Binding-site contacts:
Ligand atom C7 contacts residue ASN355 of chain 1.I at 4.0 Å.
Ligand atom O3 contacts residue NAG2 of chain 1.UA at 3.4 Å (h-bond).
Ligand atom C8 contacts residue NAG1 of chain 1.UB at 3.3 Å.
Ligand atom C5 contacts residue NAG2 of chain 1.UA at 4.4 Å.
Ligand atom N2 contacts residue ASN355 of chain 1.I at 3.0 Å (h-bond).
Ligand atom C7 contacts residue NAG1 of chain 1.UB at 4.0 Å.
Ligand atom O4 contacts residue NAG2 of chain 1.UA at 4.5 Å.
Ligand atom C7 contacts residue NAG2 of chain 1.UA at 3.9 Å.
Ligand atom C4 contacts residue ASN355 of chain 1.I at 4.2 Å.
Ligand atom O5 contacts residue ASN355 of chain 1.I at 2.3 Å (h-bond).
Ligand atom N2 contacts residue NAG1 of chain 1.UA at 3.1 Å (h-bond).
Ligand atom O6 contacts residue BMA3 of chain 1.UA at 4.4 Å.
Ligand atom C5 contacts residue NAG1 of chain 1.UB at 4.2 Å.
Ligand atom C5 contacts residue SER357 of chain 1.I at 4.1 Å.
Ligand atom C8 contacts residue NAG1 of chain 1.UA at 3.4 Å.
Ligand atom C7 contacts residue NAG1 of chain 1.UA at 3.7 Å.
Ligand atom C2 contacts residue SER357 of chain 1.I at 4.4 Å.
Ligand atom O7 contacts residue NAG2 of chain 1.UA at 3.8 Å.
Ligand atom C1 contacts residue ASN355 of chain 1.I at 1.4 Å.
Ligand atom C1 contacts residue SER357 of chain 1.I at 3.4 Å.
Ligand atom C6 contacts residue NAG1 of chain 1.UB at 3.6 Å.
Ligand atom C2 contacts residue ASN355 of chain 1.I at 2.5 Å.
Ligand atom C4 contacts residue NAG1 of chain 1.UA at 4.5 Å.
Ligand atom O5 contacts residue NAG2 of chain 1.UA at 4.3 Å.
Ligand atom C3 contacts residue ASN355 of chain 1.I at 3.8 Å.
Ligand atom C2 contacts residue NAG1 of chain 1.UA at 3.8 Å.
Ligand atom C4 contacts residue NAG2 of chain 1.UA at 4.2 Å.
Ligand atom C5 contacts residue ASN355 of chain 1.I at 3.6 Å.
Ligand atom C1 contacts residue NAG1 of chain 1.UA at 4.2 Å.
Ligand atom O6 contacts residue ASN355 of chain 1.I at 4.3 Å.
Ligand atom C6 contacts residue NAG2 of chain 1.UA at 3.3 Å.
Ligand atom O6 contacts residue NAG2 of chain 1.UA at 3.3 Å (h-bond).
Ligand atom O3 contacts residue NAG1 of chain 1.UA at 4.4 Å.
Ligand atom C6 contacts residue BMA3 of chain 1.UA at 4.1 Å.
Ligand atom O5 contacts residue SER357 of chain 1.I at 3.9 Å.
Ligand atom C8 contacts residue NAG2 of chain 1.UA at 4.1 Å.
Ligand atom O6 contacts residue NAG1 of chain 1.UB at 3.9 Å.
Ligand atom O7 contacts residue NAG1 of chain 1.UB at 4.2 Å.
Ligand atom O4 contacts residue NAG1 of chain 1.UA at 3.5 Å (h-bond).
Ligand atom O7 contacts residue NAG1 of chain 1.UA at 3.1 Å (h-bond).

Sequence of chain 1.I:
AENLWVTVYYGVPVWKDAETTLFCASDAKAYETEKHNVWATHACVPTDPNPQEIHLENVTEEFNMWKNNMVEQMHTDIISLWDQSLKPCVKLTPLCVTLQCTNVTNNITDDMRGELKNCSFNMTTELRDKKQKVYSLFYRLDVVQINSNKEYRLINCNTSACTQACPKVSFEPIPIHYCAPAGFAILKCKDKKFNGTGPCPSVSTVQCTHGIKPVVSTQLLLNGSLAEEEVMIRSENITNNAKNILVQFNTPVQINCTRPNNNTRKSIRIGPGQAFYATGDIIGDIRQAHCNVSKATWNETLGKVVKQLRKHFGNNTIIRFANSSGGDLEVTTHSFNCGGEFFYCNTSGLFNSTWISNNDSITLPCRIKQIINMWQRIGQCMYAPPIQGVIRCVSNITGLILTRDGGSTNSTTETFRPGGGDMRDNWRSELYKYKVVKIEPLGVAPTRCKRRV

The protein below binds the small molecule below.
Small molecule (SMILES): CC(=O)N[C@H]1[C@H](O[C@H]2[C@H](O)[C@@H](NC(C)=O)CO[C@@H]2CO)O[C@H](CO)[C@@H](O[C@@H]2O[C@H](CO)[C@@H](O)[C@H](O[C@H]3O[C@H](CO)[C@@H](O)[C@H](O)[C@@H]3O)[C@@H]2O)[C@@H]1O